Sequence of chain 1.B:
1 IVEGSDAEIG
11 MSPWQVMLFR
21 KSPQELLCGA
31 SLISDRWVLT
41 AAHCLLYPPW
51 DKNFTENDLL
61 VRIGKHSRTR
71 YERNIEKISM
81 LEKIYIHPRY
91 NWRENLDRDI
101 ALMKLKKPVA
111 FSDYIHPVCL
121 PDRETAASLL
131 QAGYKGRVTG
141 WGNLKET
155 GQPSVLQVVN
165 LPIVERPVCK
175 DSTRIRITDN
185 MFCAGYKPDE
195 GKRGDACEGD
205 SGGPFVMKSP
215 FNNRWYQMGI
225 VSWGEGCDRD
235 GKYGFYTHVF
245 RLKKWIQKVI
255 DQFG

Binding-site contacts:
Ligand atom C38 contacts residue ALA200 of chain 1.B at 3.3 Å (hydrophobic).
Ligand atom N33 contacts residue GLY230 of chain 1.B at 3.5 Å (h-bond).
Ligand atom C27 contacts residue TRP227 of chain 1.B at 3.5 Å (hydrophobic).
Ligand atom O40 contacts residue CYS201 of chain 1.B at 3.3 Å.
Ligand atom N09 contacts residue GLU202 of chain 1.B at 3.7 Å.
Ligand atom C16 contacts residue TYR47 of chain 1.B at 3.5 Å (hydrophobic).
Ligand atom C20 contacts residue TYR47 of chain 1.B at 3.6 Å (hydrophobic).
Ligand atom S13 contacts residue TRP50 of chain 1.B at 3.5 Å.
Ligand atom CL41 contacts residue TYR240 of chain 1.B at 3.7 Å.
Ligand atom C17 contacts residue TYR47 of chain 1.B at 3.5 Å (hydrophobic).
Ligand atom O40 contacts residue GLU202 of chain 1.B at 3.3 Å (salt-bridge).
Ligand atom O30 contacts residue GLU202 of chain 1.B at 3.5 Å (salt-bridge).
Ligand atom C23 contacts residue GLU94 of chain 1.B at 3.6 Å.
Ligand atom O31 contacts residue TRP227 of chain 1.B at 3.5 Å.
Ligand atom C25 contacts residue TRP227 of chain 1.B at 3.0 Å (hydrophobic).
Ligand atom C18 contacts residue TYR47 of chain 1.B at 3.5 Å (hydrophobic).
Ligand atom C39 contacts residue GLY228 of chain 1.B at 3.6 Å.
Ligand atom C38 contacts residue ASP199 of chain 1.B at 3.2 Å.
Ligand atom C39 contacts residue ALA200 of chain 1.B at 3.1 Å (hydrophobic).
Ligand atom CL41 contacts residue GLY238 of chain 1.B at 3.8 Å.
Ligand atom C24 contacts residue TRP227 of chain 1.B at 3.6 Å (hydrophobic).
Ligand atom C37 contacts residue TRP227 of chain 1.B at 3.6 Å (hydrophobic).
Ligand atom C32 contacts residue GLY228 of chain 1.B at 3.2 Å.
Ligand atom C27 contacts residue LEU96 of chain 1.B at 3.7 Å (hydrophobic).
Ligand atom C35 contacts residue GLY228 of chain 1.B at 3.4 Å.
Ligand atom O31 contacts residue GLY228 of chain 1.B at 2.9 Å (h-bond).
Ligand atom C14 contacts residue TRP50 of chain 1.B at 3.6 Å (hydrophobic).
Ligand atom C11 contacts residue TRP227 of chain 1.B at 3.7 Å (hydrophobic).
Ligand atom S36 contacts residue TRP227 of chain 1.B at 3.5 Å.
Ligand atom C11 contacts residue SER226 of chain 1.B at 3.3 Å.
Ligand atom C19 contacts residue TYR47 of chain 1.B at 3.4 Å (hydrophobic).
Ligand atom C05 contacts residue GLY228 of chain 1.B at 3.3 Å.
Ligand atom S22 contacts residue GLU94 of chain 1.B at 3.6 Å (salt-bridge).
Ligand atom C17 contacts residue LEU96 of chain 1.B at 3.6 Å (hydrophobic).
Ligand atom C15 contacts residue TYR47 of chain 1.B at 3.7 Å (hydrophobic).
Ligand atom N33 contacts residue GLY228 of chain 1.B at 3.0 Å (h-bond).
Ligand atom C37 contacts residue GLY228 of chain 1.B at 3.7 Å.
Ligand atom C39 contacts residue GLY230 of chain 1.B at 3.3 Å.
Ligand atom CL41 contacts residue PHE239 of chain 1.B at 3.5 Å.
Ligand atom S36 contacts residue GLY228 of chain 1.B at 3.4 Å (h-bond).

A small-molecule ligand and the protein it binds are described below.
Small molecule (SMILES): O=C1CCSCc2ccc(cc2)CSCC2CN(C2)C(=O)[C@H]2CCCN(C2)C(=O)[C@@H](CNC(=O)c2ccc(Cl)s2)N1